Sequence of chain 1.A:
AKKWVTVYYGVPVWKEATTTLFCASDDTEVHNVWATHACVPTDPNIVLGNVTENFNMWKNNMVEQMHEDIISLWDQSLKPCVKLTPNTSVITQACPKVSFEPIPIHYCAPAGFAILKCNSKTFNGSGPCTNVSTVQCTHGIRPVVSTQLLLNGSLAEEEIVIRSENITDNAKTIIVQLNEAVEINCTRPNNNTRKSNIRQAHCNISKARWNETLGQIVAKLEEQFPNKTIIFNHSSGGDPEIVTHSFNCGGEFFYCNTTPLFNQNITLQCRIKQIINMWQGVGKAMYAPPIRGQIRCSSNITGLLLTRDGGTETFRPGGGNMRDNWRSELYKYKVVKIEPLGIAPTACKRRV

This small molecule binds to this protein.
Small molecule (SMILES): CC(=O)N[C@@H]1[C@@H](O)[C@H](O)[C@@H](CO)O[C@H]1O

Binding-site contacts:
Ligand atom C4 contacts residue ASN459 of chain 1.A at 4.2 Å.
Ligand atom O7 contacts residue ASN278 of chain 1.A at 4.2 Å.
Ligand atom C8 contacts residue SER457 of chain 1.A at 3.6 Å.
Ligand atom C8 contacts residue ASN459 of chain 1.A at 4.0 Å.
Ligand atom C2 contacts residue ASN459 of chain 1.A at 2.4 Å.
Ligand atom C7 contacts residue NAG1 of chain 1.K at 4.5 Å.
Ligand atom C8 contacts residue SER458 of chain 1.A at 4.0 Å.
Ligand atom C8 contacts residue NAG1 of chain 1.K at 3.5 Å.
Ligand atom O7 contacts residue ASN459 of chain 1.A at 3.8 Å.
Ligand atom C3 contacts residue ASN459 of chain 1.A at 3.7 Å.
Ligand atom C7 contacts residue ASN278 of chain 1.A at 4.0 Å.
Ligand atom C7 contacts residue ASN459 of chain 1.A at 3.5 Å.
Ligand atom C1 contacts residue ASN459 of chain 1.A at 1.4 Å.
Ligand atom C8 contacts residue ASN278 of chain 1.A at 3.4 Å.
Ligand atom C5 contacts residue ASN459 of chain 1.A at 3.7 Å.
Ligand atom N2 contacts residue ASN459 of chain 1.A at 2.8 Å (h-bond).
Ligand atom O5 contacts residue ASN459 of chain 1.A at 2.4 Å (h-bond).